A small-molecule ligand and the protein it binds are described below.
Small molecule (SMILES): CC(=O)N[C@H]1[C@H](O[C@H]2[C@H](O)[C@@H](NC(C)=O)CO[C@@H]2CO)O[C@H](CO)[C@@H](O)[C@@H]1O

Sequence of chain 22.J:
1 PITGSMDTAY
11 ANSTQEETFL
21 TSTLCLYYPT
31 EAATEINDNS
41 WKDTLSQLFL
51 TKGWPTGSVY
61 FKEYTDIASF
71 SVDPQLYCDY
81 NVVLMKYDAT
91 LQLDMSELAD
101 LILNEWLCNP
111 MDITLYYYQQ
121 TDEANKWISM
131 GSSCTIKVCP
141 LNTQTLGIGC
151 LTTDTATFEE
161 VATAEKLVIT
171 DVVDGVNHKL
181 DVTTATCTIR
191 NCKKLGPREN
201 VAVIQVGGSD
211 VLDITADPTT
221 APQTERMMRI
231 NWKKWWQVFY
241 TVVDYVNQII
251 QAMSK

Binding-site contacts:
Ligand atom N2 contacts residue ASN12 of chain 22.J at 3.8 Å.
Ligand atom O7 contacts residue ASN12 of chain 22.J at 3.7 Å.
Ligand atom O5 contacts residue ASN12 of chain 22.J at 2.7 Å (h-bond).
Ligand atom C7 contacts residue ASN12 of chain 22.J at 3.9 Å.
Ligand atom C2 contacts residue ASN12 of chain 22.J at 3.2 Å.
Ligand atom C5 contacts residue ASN12 of chain 22.J at 4.1 Å.
Ligand atom C1 contacts residue ASN12 of chain 22.J at 2.1 Å.